Binding-site contacts:
Ligand atom C33 contacts residue THR161 of chain 1.A at 3.7 Å.
Ligand atom C19 contacts residue GLY103 of chain 1.A at 3.3 Å.
Ligand atom N35 contacts residue VAL33 of chain 1.A at 3.8 Å.
Ligand atom O3 contacts residue PHE163 of chain 1.A at 3.8 Å.
Ligand atom C12 contacts residue LEU25 of chain 1.A at 3.8 Å (hydrophobic).
Ligand atom N13 contacts residue MET100 of chain 1.A at 3.1 Å (h-bond).
Ligand atom C31 contacts residue LEU151 of chain 1.A at 3.8 Å (hydrophobic).
Ligand atom C34 contacts residue LEU151 of chain 1.A at 3.5 Å (hydrophobic).
Ligand atom O3 contacts residue ASN149 of chain 1.A at 3.6 Å.
Ligand atom C14 contacts residue MET100 of chain 1.A at 3.5 Å (hydrophobic).
Ligand atom N28 contacts residue ALA50 of chain 1.A at 3.7 Å.
Ligand atom C1 contacts residue PHE30 of chain 1.A at 3.7 Å (hydrophobic).
Ligand atom N35 contacts residue LEU151 of chain 1.A at 3.9 Å.
Ligand atom N30 contacts residue LEU151 of chain 1.A at 3.4 Å.
Ligand atom N9 contacts residue PHE163 of chain 1.A at 3.8 Å.
Ligand atom C15 contacts residue GLY103 of chain 1.A at 3.5 Å.
Ligand atom C14 contacts residue GLY103 of chain 1.A at 3.5 Å.
Ligand atom C19 contacts residue MET100 of chain 1.A at 3.1 Å (hydrophobic).
Ligand atom C10 contacts residue VAL33 of chain 1.A at 3.8 Å (hydrophobic).
Ligand atom C16 contacts residue GLY103 of chain 1.A at 3.7 Å.
Ligand atom C29 contacts residue LEU151 of chain 1.A at 3.8 Å (hydrophobic).
Ligand atom C32 contacts residue VAL33 of chain 1.A at 3.9 Å (hydrophobic).
Ligand atom C33 contacts residue GLN98 of chain 1.A at 3.8 Å.
Ligand atom C18 contacts residue GLY103 of chain 1.A at 3.5 Å.
Ligand atom C29 contacts residue ALA50 of chain 1.A at 3.4 Å (hydrophobic).
Ligand atom C29 contacts residue MET100 of chain 1.A at 3.5 Å (hydrophobic).
Ligand atom N30 contacts residue ALA50 of chain 1.A at 3.8 Å.
Ligand atom C18 contacts residue PRO101 of chain 1.A at 3.2 Å (hydrophobic).
Ligand atom C17 contacts residue GLY103 of chain 1.A at 3.8 Å.
Ligand atom N13 contacts residue LEU25 of chain 1.A at 3.6 Å.
Ligand atom N28 contacts residue MET100 of chain 1.A at 3.0 Å (h-bond).
Ligand atom C19 contacts residue PRO101 of chain 1.A at 3.4 Å (hydrophobic).
Ligand atom C32 contacts residue ALA50 of chain 1.A at 3.9 Å (hydrophobic).
Ligand atom C8 contacts residue GLY26 of chain 1.A at 3.7 Å.
Ligand atom N35 contacts residue PHE163 of chain 1.A at 3.8 Å.
Ligand atom C14 contacts residue LEU25 of chain 1.A at 3.9 Å (hydrophobic).
Ligand atom N9 contacts residue VAL33 of chain 1.A at 3.4 Å.
Ligand atom C33 contacts residue CYS82 of chain 1.A at 3.8 Å (hydrophobic).
Ligand atom C29 contacts residue GLN98 of chain 1.A at 3.1 Å.
Ligand atom C1 contacts residue SER27 of chain 1.A at 3.7 Å.

Sequence of chain 1.A:
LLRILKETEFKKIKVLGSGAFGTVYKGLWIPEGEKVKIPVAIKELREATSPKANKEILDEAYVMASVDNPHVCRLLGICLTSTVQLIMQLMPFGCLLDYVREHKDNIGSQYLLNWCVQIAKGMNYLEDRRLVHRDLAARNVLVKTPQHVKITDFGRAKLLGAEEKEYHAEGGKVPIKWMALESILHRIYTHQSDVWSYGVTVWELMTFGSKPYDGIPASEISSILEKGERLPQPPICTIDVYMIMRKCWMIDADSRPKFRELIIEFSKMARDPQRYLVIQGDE

This protein binds this small molecule.
Small molecule (SMILES): CC(=O)N1CC[C@H](Nc2nc(Nc3ccc(N4CCN(C)CC4)cc3)c3ncn(C(C)C)c3n2)C1